Binding-site contacts:
Ligand atom CAM contacts residue ARG44 of chain 1.B at 3.8 Å.
Ligand atom CAJ contacts residue PHE182 of chain 1.B at 4.3 Å (hydrophobic).
Ligand atom CAG contacts residue VAL272 of chain 1.B at 3.9 Å (hydrophobic).
Ligand atom CAK contacts residue MET258 of chain 1.B at 4.3 Å (hydrophobic).
Ligand atom CAL contacts residue ASN39 of chain 1.B at 4.0 Å.
Ligand atom CAE contacts residue ASN39 of chain 1.B at 3.8 Å.
Ligand atom CAD contacts residue ASN39 of chain 1.B at 3.9 Å.
Ligand atom CAJ contacts residue GLU219 of chain 1.B at 4.2 Å.
Ligand atom CAF contacts residue PHE182 of chain 1.B at 3.5 Å (hydrophobic).
Ligand atom CAD contacts residue TYR40 of chain 1.B at 3.6 Å (hydrophobic).
Ligand atom NAH contacts residue PHE182 of chain 1.B at 3.7 Å.
Ligand atom CAD contacts residue PHE182 of chain 1.B at 3.6 Å (hydrophobic).
Ligand atom CAD contacts residue TYR35 of chain 1.B at 3.9 Å (hydrophobic).
Ligand atom O01 contacts residue TYR40 of chain 1.B at 4.2 Å.
Ligand atom CAK contacts residue VAL269 of chain 1.B at 3.0 Å (hydrophobic).
Ligand atom CAF contacts residue ASN39 of chain 1.B at 4.2 Å.
Ligand atom CAI contacts residue PHE182 of chain 1.B at 4.0 Å (hydrophobic).
Ligand atom CAI contacts residue VAL53 of chain 1.B at 4.3 Å (hydrophobic).
Ligand atom CAL contacts residue ARG44 of chain 1.B at 4.1 Å.
Ligand atom CAG contacts residue MET258 of chain 1.B at 3.6 Å (hydrophobic).
Ligand atom CAF contacts residue LYS57 of chain 1.B at 3.7 Å.
Ligand atom CAJ contacts residue ASN39 of chain 1.B at 4.0 Å.
Ligand atom CAG contacts residue ARG44 of chain 1.B at 3.5 Å.
Ligand atom CAK contacts residue ARG44 of chain 1.B at 3.2 Å.
Ligand atom CAL contacts residue PHE182 of chain 1.B at 3.6 Å (hydrophobic).
Ligand atom CAM contacts residue ASN39 of chain 1.B at 3.6 Å.
Ligand atom CAG contacts residue VAL269 of chain 1.B at 4.0 Å (hydrophobic).
Ligand atom NAH contacts residue ASN39 of chain 1.B at 3.5 Å (h-bond).
Ligand atom CAJ contacts residue ASP267 of chain 1.B at 3.3 Å.
Ligand atom CAM contacts residue PHE182 of chain 1.B at 3.7 Å (hydrophobic).
Ligand atom CAE contacts residue PHE182 of chain 1.B at 3.6 Å (hydrophobic).
Ligand atom CAJ contacts residue VAL269 of chain 1.B at 3.8 Å (hydrophobic).
Ligand atom O01 contacts residue PHE182 of chain 1.B at 3.6 Å.
Ligand atom CAJ contacts residue ARG44 of chain 1.B at 3.4 Å.
Ligand atom CAE contacts residue TYR35 of chain 1.B at 3.3 Å (hydrophobic).
Ligand atom CAI contacts residue ARG44 of chain 1.B at 3.9 Å.
Ligand atom O01 contacts residue LYS57 of chain 1.B at 2.7 Å (salt-bridge).
Ligand atom CAI contacts residue VAL272 of chain 1.B at 4.2 Å (hydrophobic).
Ligand atom CAD contacts residue LYS57 of chain 1.B at 3.9 Å.
Ligand atom CAK contacts residue ASP267 of chain 1.B at 3.6 Å.

This protein binds this small molecule.
Small molecule (SMILES): Oc1ccnc2ccccc12

Sequence of chain 1.B:
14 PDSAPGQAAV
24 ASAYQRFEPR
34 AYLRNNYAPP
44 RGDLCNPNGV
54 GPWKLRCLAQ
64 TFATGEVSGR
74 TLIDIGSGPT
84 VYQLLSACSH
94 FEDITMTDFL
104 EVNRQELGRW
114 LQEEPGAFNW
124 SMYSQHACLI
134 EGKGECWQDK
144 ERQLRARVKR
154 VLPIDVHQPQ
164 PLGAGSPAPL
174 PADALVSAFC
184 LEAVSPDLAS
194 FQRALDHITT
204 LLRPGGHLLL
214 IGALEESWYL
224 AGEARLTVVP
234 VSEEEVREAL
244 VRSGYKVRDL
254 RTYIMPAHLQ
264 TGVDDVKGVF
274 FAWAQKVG